Sequence of chain 1.I:
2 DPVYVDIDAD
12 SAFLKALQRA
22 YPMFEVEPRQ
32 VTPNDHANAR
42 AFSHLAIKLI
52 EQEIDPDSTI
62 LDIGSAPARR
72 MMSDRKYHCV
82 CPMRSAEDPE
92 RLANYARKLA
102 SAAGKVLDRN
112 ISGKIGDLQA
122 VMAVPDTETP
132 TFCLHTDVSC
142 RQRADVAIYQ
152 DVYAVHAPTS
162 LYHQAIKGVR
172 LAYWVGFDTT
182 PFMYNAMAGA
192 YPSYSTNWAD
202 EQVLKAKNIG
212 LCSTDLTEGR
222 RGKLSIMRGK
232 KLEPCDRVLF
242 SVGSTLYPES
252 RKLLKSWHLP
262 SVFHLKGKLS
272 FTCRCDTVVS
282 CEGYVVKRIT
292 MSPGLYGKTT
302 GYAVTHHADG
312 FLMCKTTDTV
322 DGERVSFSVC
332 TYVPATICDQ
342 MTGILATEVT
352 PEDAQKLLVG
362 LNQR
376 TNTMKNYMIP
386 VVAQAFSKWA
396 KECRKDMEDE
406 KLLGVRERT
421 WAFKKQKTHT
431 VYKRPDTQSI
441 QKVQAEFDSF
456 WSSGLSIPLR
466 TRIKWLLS

A small-molecule ligand and the protein it binds are described below.
Small molecule (SMILES): C[n+]1cn([C@@H]2O[C@H](CO[P](=O)(O)O[P](=O)(O)OP(=O)(O)O)[C@@H](O)[C@H]2O)c2nc(N)[nH]c(=O)c21

Binding-site contacts:
Ligand atom O2A contacts residue ARG92 of chain 1.H at 3.2 Å (salt-bridge).
Ligand atom O2A contacts residue TYR248 of chain 1.H at 3.6 Å.
Ligand atom O1C contacts residue MG1 of chain 1.RA at 2.1 Å.
Ligand atom O2' contacts residue ASP152 of chain 1.H at 3.8 Å.
Ligand atom C6 contacts residue TYR154 of chain 1.H at 3.8 Å (hydrophobic).
Ligand atom O2' contacts residue TYR285 of chain 1.H at 3.0 Å (h-bond).
Ligand atom PB contacts residue MG1 of chain 1.RA at 3.7 Å.
Ligand atom N3 contacts residue TYR248 of chain 1.H at 3.7 Å.
Ligand atom C6 contacts residue GLU250 of chain 1.H at 3.8 Å.
Ligand atom O3A contacts residue MG1 of chain 1.RA at 3.9 Å.
Ligand atom O3C contacts residue ARG41 of chain 1.H at 3.1 Å (salt-bridge).
Ligand atom O3C contacts residue HIS37 of chain 1.H at 3.1 Å (h-bond).
Ligand atom N1 contacts residue TYR248 of chain 1.H at 3.6 Å.
Ligand atom O3A contacts residue ARG41 of chain 1.H at 3.4 Å (salt-bridge).
Ligand atom N1 contacts residue GLU250 of chain 1.H at 2.8 Å (salt-bridge).
Ligand atom PA contacts residue TYR248 of chain 1.H at 3.6 Å.
Ligand atom O3B contacts residue ARG41 of chain 1.H at 3.7 Å.
Ligand atom C2 contacts residue GLU250 of chain 1.H at 3.4 Å.
Ligand atom O1C contacts residue HIS37 of chain 1.H at 3.4 Å (h-bond).
Ligand atom N2 contacts residue GLU250 of chain 1.H at 3.1 Å (salt-bridge).
Ligand atom C4 contacts residue TYR248 of chain 1.H at 3.6 Å (hydrophobic).
Ligand atom C2 contacts residue TYR248 of chain 1.H at 3.7 Å (hydrophobic).
Ligand atom O4' contacts residue VAL243 of chain 1.H at 3.8 Å.
Ligand atom PC contacts residue HIS37 of chain 1.H at 3.8 Å.
Ligand atom O2B contacts residue ARG70 of chain 1.H at 2.7 Å (salt-bridge).
Ligand atom N7 contacts residue TYR248 of chain 1.H at 3.7 Å.
Ligand atom N1 contacts residue TYR154 of chain 1.H at 3.5 Å.
Ligand atom O2' contacts residue ALA40 of chain 1.H at 3.8 Å.
Ligand atom O1B contacts residue MG1 of chain 1.RA at 2.8 Å.
Ligand atom C2' contacts residue ASP152 of chain 1.H at 3.8 Å.
Ligand atom C6 contacts residue TYR248 of chain 1.H at 3.6 Å (hydrophobic).
Ligand atom C2 contacts residue TYR154 of chain 1.H at 3.6 Å (hydrophobic).
Ligand atom CM7 contacts residue TYR248 of chain 1.H at 3.8 Å (hydrophobic).
Ligand atom CM7 contacts residue SAH1 of chain 1.PA at 3.5 Å.
Ligand atom O1A contacts residue TYR248 of chain 1.H at 2.9 Å (h-bond).
Ligand atom C5 contacts residue TYR248 of chain 1.H at 3.5 Å (hydrophobic).
Ligand atom O3' contacts residue ARG41 of chain 1.H at 3.8 Å.
Ligand atom O3B contacts residue ARG70 of chain 1.H at 3.7 Å.
Ligand atom PC contacts residue MG1 of chain 1.RA at 3.6 Å.
Ligand atom N2 contacts residue PHE241 of chain 1.H at 3.8 Å.

Sequence of chain 1.H:
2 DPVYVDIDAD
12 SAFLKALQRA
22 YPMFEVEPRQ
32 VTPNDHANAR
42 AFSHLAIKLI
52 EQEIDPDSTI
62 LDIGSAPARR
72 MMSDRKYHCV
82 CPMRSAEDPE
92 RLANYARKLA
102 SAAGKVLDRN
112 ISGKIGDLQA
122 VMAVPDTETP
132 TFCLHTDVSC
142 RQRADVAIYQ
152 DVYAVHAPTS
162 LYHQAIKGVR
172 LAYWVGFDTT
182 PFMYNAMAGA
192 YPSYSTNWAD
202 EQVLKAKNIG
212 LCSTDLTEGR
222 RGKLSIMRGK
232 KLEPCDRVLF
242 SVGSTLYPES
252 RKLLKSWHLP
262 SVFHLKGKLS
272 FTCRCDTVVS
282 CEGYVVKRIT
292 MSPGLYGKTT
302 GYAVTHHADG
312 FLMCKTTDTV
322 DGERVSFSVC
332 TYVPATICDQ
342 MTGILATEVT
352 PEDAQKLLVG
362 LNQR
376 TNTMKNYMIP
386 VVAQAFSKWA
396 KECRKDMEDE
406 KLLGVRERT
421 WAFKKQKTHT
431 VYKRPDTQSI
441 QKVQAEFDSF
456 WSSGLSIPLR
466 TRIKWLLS